This small molecule binds to this protein.
Small molecule (SMILES): OC[C@H]1O[C@H](O)[C@@H](O)[C@@H](O)[C@@H]1O

Sequence of chain 1.A:
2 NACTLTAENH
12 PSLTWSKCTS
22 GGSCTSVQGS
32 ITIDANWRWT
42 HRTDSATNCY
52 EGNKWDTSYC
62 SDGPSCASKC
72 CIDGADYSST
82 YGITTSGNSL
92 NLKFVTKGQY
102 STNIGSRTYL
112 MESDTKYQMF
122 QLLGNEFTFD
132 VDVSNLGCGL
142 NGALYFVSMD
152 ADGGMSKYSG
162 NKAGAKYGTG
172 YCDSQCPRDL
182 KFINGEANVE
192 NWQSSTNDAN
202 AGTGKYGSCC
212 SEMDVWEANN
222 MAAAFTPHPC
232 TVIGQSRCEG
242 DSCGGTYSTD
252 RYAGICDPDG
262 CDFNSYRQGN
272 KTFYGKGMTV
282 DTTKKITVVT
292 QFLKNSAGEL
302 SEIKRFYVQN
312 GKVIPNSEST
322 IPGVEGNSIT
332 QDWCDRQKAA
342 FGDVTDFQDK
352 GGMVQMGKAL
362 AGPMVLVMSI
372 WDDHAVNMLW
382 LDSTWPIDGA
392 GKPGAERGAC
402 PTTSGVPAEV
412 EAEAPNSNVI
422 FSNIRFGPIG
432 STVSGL

Binding-site contacts:
Ligand atom C1 contacts residue ASN198 of chain 1.A at 4.2 Å.
Ligand atom O3 contacts residue THR197 of chain 1.A at 4.5 Å.
Ligand atom C2 contacts residue ASN198 of chain 1.A at 3.5 Å.
Ligand atom C1 contacts residue THR197 of chain 1.A at 1.4 Å.
Ligand atom C2 contacts residue THR197 of chain 1.A at 2.1 Å.
Ligand atom C3 contacts residue THR197 of chain 1.A at 3.4 Å.
Ligand atom C6 contacts residue THR197 of chain 1.A at 3.8 Å.
Ligand atom O5 contacts residue THR197 of chain 1.A at 2.2 Å (h-bond).
Ligand atom C4 contacts residue THR197 of chain 1.A at 3.6 Å.
Ligand atom C4 contacts residue ASN198 of chain 1.A at 4.3 Å.
Ligand atom C5 contacts residue THR197 of chain 1.A at 2.7 Å.
Ligand atom O4 contacts residue ASN198 of chain 1.A at 3.8 Å.
Ligand atom O4 contacts residue HIS375 of chain 1.A at 4.3 Å.
Ligand atom C5 contacts residue ASN198 of chain 1.A at 4.5 Å.
Ligand atom C3 contacts residue ASN198 of chain 1.A at 3.9 Å.
Ligand atom O2 contacts residue THR197 of chain 1.A at 3.2 Å (h-bond).
Ligand atom O2 contacts residue ASN198 of chain 1.A at 3.9 Å.